Binding-site contacts:
Ligand atom CD1 contacts residue ASN492 of chain 5.PA at 3.9 Å.
Ligand atom CB contacts residue GLY495 of chain 5.PA at 3.9 Å.
Ligand atom CE1 contacts residue PRO438 of chain 5.PA at 3.8 Å (hydrophobic).
Ligand atom CG contacts residue PHE496 of chain 5.PA at 4.0 Å (hydrophobic).
Ligand atom C contacts residue ASN492 of chain 5.PA at 4.0 Å.
Ligand atom CE2 contacts residue PRO438 of chain 5.PA at 3.7 Å (hydrophobic).
Ligand atom O contacts residue PRO438 of chain 5.PA at 4.0 Å.
Ligand atom CG contacts residue ASN492 of chain 5.PA at 4.3 Å.
Ligand atom O contacts residue ASN492 of chain 5.PA at 4.2 Å.
Ligand atom CD1 contacts residue PRO438 of chain 5.PA at 4.4 Å (hydrophobic).
Ligand atom N contacts residue ASN492 of chain 5.PA at 3.3 Å (h-bond).
Ligand atom CZ contacts residue PHE496 of chain 5.PA at 3.9 Å (hydrophobic).
Ligand atom CB contacts residue ASN492 of chain 5.PA at 3.8 Å.
Ligand atom CA contacts residue ASN492 of chain 5.PA at 3.3 Å.
Ligand atom CD2 contacts residue PRO438 of chain 5.PA at 4.4 Å (hydrophobic).
Ligand atom C contacts residue ARG442 of chain 5.PA at 4.4 Å.
Ligand atom N contacts residue ARG442 of chain 5.PA at 4.2 Å.
Ligand atom CD2 contacts residue ARG442 of chain 5.PA at 3.5 Å.
Ligand atom CE2 contacts residue ARG442 of chain 5.PA at 3.6 Å.
Ligand atom O contacts residue ARG442 of chain 5.PA at 4.3 Å.
Ligand atom CA contacts residue ARG442 of chain 5.PA at 3.6 Å.
Ligand atom CZ contacts residue PRO438 of chain 5.PA at 3.4 Å (hydrophobic).
Ligand atom CB contacts residue PHE496 of chain 5.PA at 3.9 Å (hydrophobic).
Ligand atom CE1 contacts residue PHE496 of chain 5.PA at 3.6 Å (hydrophobic).
Ligand atom CE1 contacts residue ILE434 of chain 5.PA at 3.9 Å (hydrophobic).
Ligand atom CD1 contacts residue PHE496 of chain 5.PA at 3.7 Å (hydrophobic).
Ligand atom CG contacts residue GLY495 of chain 5.PA at 4.4 Å.
Ligand atom CD1 contacts residue ILE434 of chain 5.PA at 4.1 Å (hydrophobic).
Ligand atom N contacts residue SER491 of chain 5.PA at 4.1 Å.

Sequence of chain 5.PA:
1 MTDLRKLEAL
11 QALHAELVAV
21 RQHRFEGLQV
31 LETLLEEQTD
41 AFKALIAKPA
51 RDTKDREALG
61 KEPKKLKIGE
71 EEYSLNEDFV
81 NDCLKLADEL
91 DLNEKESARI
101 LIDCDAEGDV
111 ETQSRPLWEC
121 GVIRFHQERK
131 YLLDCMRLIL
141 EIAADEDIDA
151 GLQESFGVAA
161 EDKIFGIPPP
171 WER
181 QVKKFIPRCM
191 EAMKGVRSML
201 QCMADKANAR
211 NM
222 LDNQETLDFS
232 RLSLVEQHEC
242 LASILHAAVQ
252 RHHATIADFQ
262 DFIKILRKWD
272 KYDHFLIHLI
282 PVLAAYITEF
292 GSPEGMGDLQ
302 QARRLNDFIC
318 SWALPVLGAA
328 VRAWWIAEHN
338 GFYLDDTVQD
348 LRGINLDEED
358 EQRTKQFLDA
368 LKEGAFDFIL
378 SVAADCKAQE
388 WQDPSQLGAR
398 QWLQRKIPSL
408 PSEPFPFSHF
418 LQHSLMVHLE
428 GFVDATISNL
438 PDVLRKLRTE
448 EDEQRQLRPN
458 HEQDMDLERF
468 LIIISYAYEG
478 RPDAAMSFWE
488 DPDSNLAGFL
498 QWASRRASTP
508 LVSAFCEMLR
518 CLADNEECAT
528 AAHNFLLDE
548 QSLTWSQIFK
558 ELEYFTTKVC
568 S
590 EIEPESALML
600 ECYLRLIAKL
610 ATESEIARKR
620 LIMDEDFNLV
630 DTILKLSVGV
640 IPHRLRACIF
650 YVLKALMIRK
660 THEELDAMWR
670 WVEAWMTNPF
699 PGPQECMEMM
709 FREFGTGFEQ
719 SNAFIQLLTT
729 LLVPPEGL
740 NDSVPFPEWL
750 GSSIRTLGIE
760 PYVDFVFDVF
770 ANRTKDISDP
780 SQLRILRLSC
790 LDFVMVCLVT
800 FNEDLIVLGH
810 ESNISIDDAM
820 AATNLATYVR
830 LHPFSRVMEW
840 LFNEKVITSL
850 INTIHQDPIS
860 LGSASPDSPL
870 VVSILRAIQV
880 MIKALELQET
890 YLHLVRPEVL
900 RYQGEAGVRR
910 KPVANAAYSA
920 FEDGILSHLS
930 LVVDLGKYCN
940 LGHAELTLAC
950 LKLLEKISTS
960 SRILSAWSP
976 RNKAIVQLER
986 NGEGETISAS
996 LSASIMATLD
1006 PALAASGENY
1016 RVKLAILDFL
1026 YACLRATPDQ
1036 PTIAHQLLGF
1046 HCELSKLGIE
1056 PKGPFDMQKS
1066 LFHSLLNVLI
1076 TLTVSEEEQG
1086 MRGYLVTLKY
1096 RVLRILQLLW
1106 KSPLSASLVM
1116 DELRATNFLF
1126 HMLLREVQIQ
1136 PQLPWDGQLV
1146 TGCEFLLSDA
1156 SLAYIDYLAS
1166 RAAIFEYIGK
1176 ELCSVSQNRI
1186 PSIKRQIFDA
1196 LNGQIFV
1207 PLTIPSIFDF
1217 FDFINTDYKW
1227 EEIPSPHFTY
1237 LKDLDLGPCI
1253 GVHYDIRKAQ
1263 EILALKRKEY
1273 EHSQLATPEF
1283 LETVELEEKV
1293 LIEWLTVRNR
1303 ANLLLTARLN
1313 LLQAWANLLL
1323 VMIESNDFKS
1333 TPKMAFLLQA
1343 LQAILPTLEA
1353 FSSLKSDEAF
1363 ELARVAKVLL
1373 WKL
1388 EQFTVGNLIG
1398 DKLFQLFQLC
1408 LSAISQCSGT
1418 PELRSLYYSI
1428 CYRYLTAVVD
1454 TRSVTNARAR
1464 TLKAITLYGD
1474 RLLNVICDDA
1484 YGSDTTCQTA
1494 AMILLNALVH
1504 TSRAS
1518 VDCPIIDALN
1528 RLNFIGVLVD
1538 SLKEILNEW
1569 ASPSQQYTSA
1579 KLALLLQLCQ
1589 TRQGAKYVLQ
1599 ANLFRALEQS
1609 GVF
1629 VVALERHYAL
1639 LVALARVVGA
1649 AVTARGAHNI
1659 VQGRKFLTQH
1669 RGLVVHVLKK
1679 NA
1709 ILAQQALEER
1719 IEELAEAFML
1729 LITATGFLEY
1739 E

A small-molecule ligand and the protein it binds are described below.
Small molecule (SMILES): N[C@@H](Cc1ccccc1)C(=O)NCC=O